Binding-site contacts:
Ligand atom O7 contacts residue ASN218 of chain 1.E at 3.5 Å (h-bond).
Ligand atom O7 contacts residue NAG1 of chain 1.I at 3.7 Å.
Ligand atom C4 contacts residue ASN237 of chain 1.E at 4.3 Å.
Ligand atom C7 contacts residue GLY216 of chain 1.E at 2.7 Å.
Ligand atom C5 contacts residue ASN237 of chain 1.E at 3.6 Å.
Ligand atom C8 contacts residue ASN218 of chain 1.E at 2.8 Å.
Ligand atom C1 contacts residue ASN237 of chain 1.E at 1.4 Å.
Ligand atom C8 contacts residue LYS217 of chain 1.E at 3.9 Å.
Ligand atom C8 contacts residue NAG1 of chain 1.I at 4.3 Å.
Ligand atom N2 contacts residue ASN237 of chain 1.E at 3.1 Å (h-bond).
Ligand atom C1 contacts residue GLY216 of chain 1.E at 4.3 Å.
Ligand atom O7 contacts residue ASN237 of chain 1.E at 3.8 Å.
Ligand atom O6 contacts residue ASN237 of chain 1.E at 4.4 Å.
Ligand atom C2 contacts residue GLY216 of chain 1.E at 3.9 Å.
Ligand atom C3 contacts residue ASN237 of chain 1.E at 3.9 Å.
Ligand atom O7 contacts residue GLY216 of chain 1.E at 3.9 Å.
Ligand atom N2 contacts residue ASN218 of chain 1.E at 4.4 Å.
Ligand atom N2 contacts residue GLY216 of chain 1.E at 2.6 Å (h-bond).
Ligand atom C2 contacts residue ASN237 of chain 1.E at 2.6 Å.
Ligand atom C7 contacts residue ASN237 of chain 1.E at 3.7 Å.
Ligand atom C7 contacts residue NAG1 of chain 1.I at 4.4 Å.
Ligand atom C7 contacts residue ASN218 of chain 1.E at 3.4 Å.
Ligand atom C8 contacts residue GLY216 of chain 1.E at 2.1 Å.
Ligand atom O5 contacts residue ASN237 of chain 1.E at 2.3 Å (h-bond).

A protein and the small-molecule ligand that binds it are described below.
Small molecule (SMILES): CC(=O)N[C@H]1[C@H](O[C@H]2[C@H](O)[C@@H](NC(C)=O)CO[C@@H]2CO)O[C@H](CO)[C@@H](O[C@@H]2O[C@H](CO)[C@@H](O)[C@H](O)[C@@H]2O)[C@@H]1O

Sequence of chain 1.E:
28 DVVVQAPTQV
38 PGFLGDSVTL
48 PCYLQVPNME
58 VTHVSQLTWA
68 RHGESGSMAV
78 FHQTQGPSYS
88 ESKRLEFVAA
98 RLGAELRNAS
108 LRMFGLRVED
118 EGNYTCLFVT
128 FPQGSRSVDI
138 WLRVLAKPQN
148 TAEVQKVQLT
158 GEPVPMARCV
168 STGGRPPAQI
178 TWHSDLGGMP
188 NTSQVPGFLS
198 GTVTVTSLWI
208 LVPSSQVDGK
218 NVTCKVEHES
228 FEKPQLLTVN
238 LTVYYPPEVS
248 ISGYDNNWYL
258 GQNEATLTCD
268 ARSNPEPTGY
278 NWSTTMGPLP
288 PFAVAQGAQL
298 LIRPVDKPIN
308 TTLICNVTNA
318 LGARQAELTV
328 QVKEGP